Sequence of chain 1.A:
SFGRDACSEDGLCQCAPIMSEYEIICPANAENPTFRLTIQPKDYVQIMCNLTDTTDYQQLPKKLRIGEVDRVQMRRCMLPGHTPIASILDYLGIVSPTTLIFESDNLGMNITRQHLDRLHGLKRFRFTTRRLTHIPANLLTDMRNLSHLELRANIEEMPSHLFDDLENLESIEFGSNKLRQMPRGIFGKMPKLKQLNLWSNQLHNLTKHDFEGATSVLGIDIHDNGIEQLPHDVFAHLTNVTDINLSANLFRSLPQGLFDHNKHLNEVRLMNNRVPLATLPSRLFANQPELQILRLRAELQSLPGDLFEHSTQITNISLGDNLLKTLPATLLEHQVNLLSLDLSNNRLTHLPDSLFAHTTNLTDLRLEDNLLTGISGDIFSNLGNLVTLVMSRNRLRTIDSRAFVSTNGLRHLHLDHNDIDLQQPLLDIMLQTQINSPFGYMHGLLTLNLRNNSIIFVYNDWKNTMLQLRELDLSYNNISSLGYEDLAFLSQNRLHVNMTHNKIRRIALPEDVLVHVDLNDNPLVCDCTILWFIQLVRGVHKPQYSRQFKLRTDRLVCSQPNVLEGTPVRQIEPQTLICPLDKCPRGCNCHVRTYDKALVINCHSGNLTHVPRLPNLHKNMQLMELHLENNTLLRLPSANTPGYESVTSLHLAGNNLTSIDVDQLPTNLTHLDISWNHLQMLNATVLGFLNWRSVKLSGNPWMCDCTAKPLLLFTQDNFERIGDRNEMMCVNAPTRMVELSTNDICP

The protein below binds the small molecule below.
Small molecule (SMILES): CC(=O)N[C@@H]1[C@@H](O)[C@H](O)[C@@H](CO)O[C@H]1O

Binding-site contacts:
Ligand atom C6 contacts residue GLU231 of chain 1.A at 3.1 Å.
Ligand atom C6 contacts residue HIS207 of chain 1.A at 4.1 Å.
Ligand atom O5 contacts residue ASN208 of chain 1.A at 2.4 Å (h-bond).
Ligand atom C4 contacts residue ASN208 of chain 1.A at 4.3 Å.
Ligand atom C8 contacts residue ASN208 of chain 1.A at 4.3 Å.
Ligand atom C7 contacts residue ASN208 of chain 1.A at 3.6 Å.
Ligand atom O6 contacts residue GLU231 of chain 1.A at 3.1 Å (salt-bridge).
Ligand atom C5 contacts residue ASN208 of chain 1.A at 3.7 Å.
Ligand atom C1 contacts residue ASN208 of chain 1.A at 1.4 Å.
Ligand atom N2 contacts residue ASN208 of chain 1.A at 2.9 Å (h-bond).
Ligand atom C3 contacts residue ASN208 of chain 1.A at 3.9 Å.
Ligand atom O7 contacts residue ASN208 of chain 1.A at 3.9 Å.
Ligand atom C5 contacts residue HIS207 of chain 1.A at 4.5 Å.
Ligand atom C2 contacts residue ASN208 of chain 1.A at 2.5 Å.
Ligand atom O5 contacts residue HIS207 of chain 1.A at 4.4 Å.